Sequence of chain 1.E:
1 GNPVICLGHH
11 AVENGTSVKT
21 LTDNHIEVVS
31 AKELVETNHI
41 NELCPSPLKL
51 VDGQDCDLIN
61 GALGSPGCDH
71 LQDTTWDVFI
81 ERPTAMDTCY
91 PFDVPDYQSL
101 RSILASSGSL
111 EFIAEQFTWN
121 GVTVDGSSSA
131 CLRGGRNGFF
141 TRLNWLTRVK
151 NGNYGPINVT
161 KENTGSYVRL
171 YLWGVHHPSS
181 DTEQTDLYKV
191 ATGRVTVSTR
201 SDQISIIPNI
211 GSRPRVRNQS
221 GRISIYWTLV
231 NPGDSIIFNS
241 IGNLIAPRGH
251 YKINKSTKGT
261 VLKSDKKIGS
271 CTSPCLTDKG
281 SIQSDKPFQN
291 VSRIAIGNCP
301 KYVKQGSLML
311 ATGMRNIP

The small molecule below binds the protein below.
Small molecule (SMILES): CC(=O)N[C@H]1[C@H](O[C@H]2[C@H](O)[C@@H](NC(C)=O)CO[C@@H]2CO)O[C@H](CO)[C@@H](O)[C@@H]1O

Binding-site contacts:
Ligand atom O6 contacts residue GLY306 of chain 1.E at 2.9 Å (h-bond).
Ligand atom C2 contacts residue ASN290 of chain 1.E at 2.5 Å.
Ligand atom C1 contacts residue THR37 of chain 1.E at 4.0 Å.
Ligand atom O5 contacts residue THR37 of chain 1.E at 4.3 Å.
Ligand atom C8 contacts residue ASN290 of chain 1.E at 3.2 Å.
Ligand atom N2 contacts residue ASN290 of chain 1.E at 3.0 Å (h-bond).
Ligand atom C1 contacts residue ASN290 of chain 1.E at 1.4 Å.
Ligand atom C6 contacts residue GLY306 of chain 1.E at 4.1 Å.
Ligand atom O5 contacts residue ASN290 of chain 1.E at 2.3 Å (h-bond).
Ligand atom C7 contacts residue ASN290 of chain 1.E at 3.3 Å.
Ligand atom O5 contacts residue GLY306 of chain 1.E at 3.2 Å.
Ligand atom C8 contacts residue VAL291 of chain 1.E at 3.8 Å (hydrophobic).
Ligand atom C3 contacts residue ASN290 of chain 1.E at 3.8 Å.
Ligand atom C5 contacts residue GLY306 of chain 1.E at 4.2 Å.
Ligand atom C1 contacts residue GLY306 of chain 1.E at 4.0 Å.
Ligand atom O7 contacts residue ASN290 of chain 1.E at 3.6 Å (h-bond).
Ligand atom C4 contacts residue ASN290 of chain 1.E at 4.2 Å.
Ligand atom C8 contacts residue THR37 of chain 1.E at 4.1 Å.
Ligand atom C5 contacts residue ASN290 of chain 1.E at 3.6 Å.
Ligand atom C8 contacts residue LYS279 of chain 1.E at 3.6 Å.
Ligand atom O6 contacts residue SER307 of chain 1.E at 3.9 Å.